Binding-site contacts:
Ligand atom OXT contacts residue VAL355 of chain 1.B at 3.7 Å.
Ligand atom OD2 contacts residue GLY359 of chain 1.B at 2.4 Å (h-bond).
Ligand atom CG contacts residue ASP394 of chain 1.B at 3.7 Å.
Ligand atom CA contacts residue ASP394 of chain 1.B at 3.5 Å.
Ligand atom C contacts residue GLY354 of chain 1.B at 3.8 Å.
Ligand atom OD2 contacts residue VAL355 of chain 1.B at 3.8 Å.
Ligand atom OXT contacts residue SER277 of chain 1.B at 3.3 Å.
Ligand atom CA contacts residue ASN401 of chain 1.B at 3.6 Å.
Ligand atom O contacts residue THR398 of chain 1.B at 4.0 Å.
Ligand atom OD2 contacts residue ARG397 of chain 1.B at 3.1 Å (salt-bridge).
Ligand atom C contacts residue ASN401 of chain 1.B at 3.6 Å.
Ligand atom CG contacts residue ARG397 of chain 1.B at 3.3 Å.
Ligand atom CB contacts residue ALA353 of chain 1.B at 3.3 Å (hydrophobic).
Ligand atom C contacts residue SER278 of chain 1.B at 3.2 Å.
Ligand atom CG contacts residue GLY359 of chain 1.B at 3.3 Å.
Ligand atom OXT contacts residue SER278 of chain 1.B at 2.7 Å (h-bond).
Ligand atom N contacts residue ARG276 of chain 1.B at 3.1 Å (salt-bridge).
Ligand atom CA contacts residue THR398 of chain 1.B at 3.2 Å.
Ligand atom OXT contacts residue ARG276 of chain 1.B at 3.5 Å (salt-bridge).
Ligand atom OD1 contacts residue THR314 of chain 1.B at 2.5 Å (h-bond).
Ligand atom O contacts residue SER278 of chain 1.B at 2.5 Å (h-bond).
Ligand atom N contacts residue THR398 of chain 1.B at 2.5 Å (h-bond).
Ligand atom N contacts residue ASP394 of chain 1.B at 2.4 Å (salt-bridge).
Ligand atom OD2 contacts residue ASP394 of chain 1.B at 3.8 Å.
Ligand atom N contacts residue VAL355 of chain 1.B at 3.9 Å.
Ligand atom O contacts residue ASN401 of chain 1.B at 3.0 Å (h-bond).
Ligand atom OD2 contacts residue GLY357 of chain 1.B at 3.7 Å.
Ligand atom OXT contacts residue GLY354 of chain 1.B at 3.2 Å.
Ligand atom OD1 contacts residue ASP394 of chain 1.B at 3.9 Å.
Ligand atom C contacts residue THR398 of chain 1.B at 3.4 Å.
Ligand atom CB contacts residue VAL355 of chain 1.B at 3.5 Å (hydrophobic).
Ligand atom OD1 contacts residue GLY359 of chain 1.B at 3.8 Å.
Ligand atom O contacts residue GLY354 of chain 1.B at 3.9 Å.
Ligand atom CG contacts residue THR352 of chain 1.B at 3.9 Å.
Ligand atom O contacts residue MET311 of chain 1.B at 3.5 Å.
Ligand atom CB contacts residue THR314 of chain 1.B at 4.0 Å.
Ligand atom OD1 contacts residue ARG397 of chain 1.B at 2.5 Å (salt-bridge).
Ligand atom CG contacts residue THR314 of chain 1.B at 3.5 Å.
Ligand atom OXT contacts residue THR398 of chain 1.B at 3.6 Å.
Ligand atom OD2 contacts residue ALA358 of chain 1.B at 3.0 Å (h-bond).

This small molecule binds to this protein.
Small molecule (SMILES): N[C@@H](CC(=O)O)C(=O)O

Sequence of chain 1.B:
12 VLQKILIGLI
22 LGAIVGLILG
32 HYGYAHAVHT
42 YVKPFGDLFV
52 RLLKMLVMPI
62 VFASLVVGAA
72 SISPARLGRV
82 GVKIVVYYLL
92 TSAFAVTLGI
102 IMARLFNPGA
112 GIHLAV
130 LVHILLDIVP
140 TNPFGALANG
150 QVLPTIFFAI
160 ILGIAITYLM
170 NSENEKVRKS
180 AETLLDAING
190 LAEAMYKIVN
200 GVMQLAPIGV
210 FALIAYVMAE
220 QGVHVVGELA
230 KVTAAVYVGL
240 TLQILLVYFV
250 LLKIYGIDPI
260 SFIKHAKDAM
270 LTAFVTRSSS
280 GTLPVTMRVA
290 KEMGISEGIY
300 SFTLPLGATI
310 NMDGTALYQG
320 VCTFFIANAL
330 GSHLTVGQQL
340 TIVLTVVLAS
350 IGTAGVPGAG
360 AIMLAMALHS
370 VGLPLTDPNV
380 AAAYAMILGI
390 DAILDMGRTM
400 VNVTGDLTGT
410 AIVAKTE